Sequence of chain 1.A:
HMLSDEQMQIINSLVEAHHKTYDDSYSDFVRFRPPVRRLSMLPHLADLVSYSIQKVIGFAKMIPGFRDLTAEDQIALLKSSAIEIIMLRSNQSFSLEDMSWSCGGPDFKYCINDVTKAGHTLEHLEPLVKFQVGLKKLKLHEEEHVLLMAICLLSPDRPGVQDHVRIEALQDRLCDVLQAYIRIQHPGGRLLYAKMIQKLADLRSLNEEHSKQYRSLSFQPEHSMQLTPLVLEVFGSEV

The small molecule below binds the protein below.
Small molecule (SMILES): C=C1/C(=C\C=C2/CCC[C@]3(C)[C@@H](C(CCCC(C)(C)O)CCCC(C)(C)O)CC[C@@H]23)C[C@@H](O)C[C@@H]1O

Binding-site contacts:
Ligand atom C33 contacts residue HIS272 of chain 1.A at 3.6 Å.
Ligand atom O1 contacts residue SER114 of chain 1.A at 2.9 Å (h-bond).
Ligand atom C33 contacts residue LEU268 of chain 1.A at 3.5 Å (hydrophobic).
Ligand atom C32 contacts residue LEU190 of chain 1.A at 3.5 Å (hydrophobic).
Ligand atom O1 contacts residue ARG151 of chain 1.A at 3.0 Å.
Ligand atom C3 contacts residue TYR24 of chain 1.A at 3.7 Å (hydrophobic).
Ligand atom C10 contacts residue SER152 of chain 1.A at 3.7 Å.
Ligand atom O4 contacts residue HIS182 of chain 1.A at 3.3 Å (h-bond).
Ligand atom C3 contacts residue SER155 of chain 1.A at 3.5 Å.
Ligand atom C6 contacts residue TRP163 of chain 1.A at 3.7 Å (hydrophobic).
Ligand atom C29 contacts residue HIS272 of chain 1.A at 3.6 Å.
Ligand atom C8 contacts residue TRP163 of chain 1.A at 3.9 Å (hydrophobic).
Ligand atom C21 contacts residue HIS272 of chain 1.A at 3.8 Å.
Ligand atom O2 contacts residue TYR24 of chain 1.A at 3.0 Å (h-bond).
Ligand atom C23 contacts residue HIS182 of chain 1.A at 3.8 Å.
Ligand atom C4 contacts residue SER155 of chain 1.A at 3.7 Å.
Ligand atom O3 contacts residue HIS182 of chain 1.A at 3.1 Å (h-bond).
Ligand atom C7 contacts residue SER152 of chain 1.A at 3.4 Å.
Ligand atom C1 contacts residue SER152 of chain 1.A at 4.0 Å.
Ligand atom C4 contacts residue CYS165 of chain 1.A at 3.5 Å (hydrophobic).
Ligand atom C21 contacts residue ILE145 of chain 1.A at 3.8 Å (hydrophobic).
Ligand atom C26 contacts residue LEU104 of chain 1.A at 3.8 Å (hydrophobic).
Ligand atom C3 contacts residue TYR28 of chain 1.A at 3.9 Å (hydrophobic).
Ligand atom C23 contacts residue HIS272 of chain 1.A at 3.7 Å.
Ligand atom C18 contacts residue VAL111 of chain 1.A at 3.9 Å (hydrophobic).
Ligand atom C19 contacts residue SER114 of chain 1.A at 3.7 Å.
Ligand atom C9 contacts residue TRP163 of chain 1.A at 3.7 Å (hydrophobic).
Ligand atom C24 contacts residue HIS182 of chain 1.A at 3.8 Å.
Ligand atom C1 contacts residue ARG151 of chain 1.A at 3.9 Å.
Ligand atom O2 contacts residue SER155 of chain 1.A at 2.7 Å (h-bond).
Ligand atom C19 contacts residue ILE148 of chain 1.A at 3.3 Å (hydrophobic).
Ligand atom C3 contacts residue CYS165 of chain 1.A at 3.9 Å (hydrophobic).
Ligand atom C6 contacts residue SER152 of chain 1.A at 3.7 Å.
Ligand atom C12 contacts residue VAL177 of chain 1.A at 3.6 Å (hydrophobic).
Ligand atom C27 contacts residue HIS272 of chain 1.A at 3.9 Å.
Ligand atom C32 contacts residue LEU187 of chain 1.A at 3.7 Å (hydrophobic).
Ligand atom O3 contacts residue HIS272 of chain 1.A at 3.1 Å (h-bond).
Ligand atom C5 contacts residue SER152 of chain 1.A at 3.8 Å.
Ligand atom C29 contacts residue HIS182 of chain 1.A at 3.9 Å.
Ligand atom O2 contacts residue SER152 of chain 1.A at 3.4 Å.